Sequence of chain 1.C:
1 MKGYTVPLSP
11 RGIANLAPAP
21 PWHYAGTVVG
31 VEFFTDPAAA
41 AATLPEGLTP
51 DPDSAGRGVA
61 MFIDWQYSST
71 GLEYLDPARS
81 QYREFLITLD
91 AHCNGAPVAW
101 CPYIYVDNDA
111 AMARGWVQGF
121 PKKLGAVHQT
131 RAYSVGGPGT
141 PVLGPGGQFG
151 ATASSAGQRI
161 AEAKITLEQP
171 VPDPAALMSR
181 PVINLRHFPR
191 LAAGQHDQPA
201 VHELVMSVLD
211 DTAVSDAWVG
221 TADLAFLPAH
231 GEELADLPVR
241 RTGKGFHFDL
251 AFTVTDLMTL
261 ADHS

A protein and the small-molecule ligand that binds it are described below.
Small molecule (SMILES): O=C(O)C(=O)/C=C/C=C/c1ccc([N+](=O)[O-])cc1

Binding-site contacts:
Ligand atom C2 contacts residue GLU84 of chain 1.C at 3.9 Å.
Ligand atom C3 contacts residue GLU84 of chain 1.C at 3.1 Å.
Ligand atom C4 contacts residue GLU84 of chain 1.C at 3.9 Å.
Ligand atom O12 contacts residue ARG114 of chain 1.C at 3.1 Å (salt-bridge).
Ligand atom C6 contacts residue GLU84 of chain 1.C at 3.5 Å.
Ligand atom C2 contacts residue ALA111 of chain 1.C at 3.6 Å (hydrophobic).
Ligand atom C4 contacts residue TYR82 of chain 1.C at 3.8 Å (hydrophobic).
Ligand atom O11 contacts residue GLN118 of chain 1.C at 2.6 Å (h-bond).
Ligand atom O14 contacts residue MET178 of chain 1.C at 3.0 Å.
Ligand atom C5 contacts residue PHE120 of chain 1.C at 3.3 Å (hydrophobic).
Ligand atom O11 contacts residue ARG114 of chain 1.C at 3.6 Å.
Ligand atom C2 contacts residue GLN118 of chain 1.C at 3.8 Å.
Ligand atom C3 contacts residue TYR82 of chain 1.C at 3.7 Å (hydrophobic).
Ligand atom O11 contacts residue TYR24 of chain 1.C at 2.6 Å (h-bond).
Ligand atom O12 contacts residue TYR24 of chain 1.C at 3.9 Å.
Ligand atom C2 contacts residue LYS122 of chain 1.C at 1.3 Å.
Ligand atom C2 contacts residue TYR82 of chain 1.C at 3.7 Å (hydrophobic).
Ligand atom C1 contacts residue ALA111 of chain 1.C at 3.8 Å (hydrophobic).
Ligand atom N11 contacts residue VAL182 of chain 1.C at 3.5 Å.
Ligand atom O13 contacts residue MET61 of chain 1.C at 3.4 Å.
Ligand atom O14 contacts residue VAL182 of chain 1.C at 3.1 Å.
Ligand atom O12 contacts residue TYR82 of chain 1.C at 3.0 Å (h-bond).
Ligand atom C1 contacts residue GLN118 of chain 1.C at 3.6 Å.
Ligand atom C3 contacts residue LYS122 of chain 1.C at 2.4 Å.
Ligand atom C1 contacts residue ARG114 of chain 1.C at 3.7 Å.
Ligand atom C8A contacts residue PHE252 of chain 1.C at 3.5 Å (hydrophobic).
Ligand atom C8B contacts residue GLU84 of chain 1.C at 3.7 Å.
Ligand atom C8B contacts residue LEU86 of chain 1.C at 3.9 Å (hydrophobic).
Ligand atom O12 contacts residue ALA111 of chain 1.C at 3.3 Å.
Ligand atom C1 contacts residue LYS122 of chain 1.C at 2.4 Å.
Ligand atom C7 contacts residue PHE120 of chain 1.C at 3.9 Å (hydrophobic).
Ligand atom C9B contacts residue LEU86 of chain 1.C at 3.9 Å (hydrophobic).
Ligand atom O11 contacts residue LYS122 of chain 1.C at 3.4 Å (salt-bridge).
Ligand atom O12 contacts residue LYS122 of chain 1.C at 2.5 Å (salt-bridge).
Ligand atom N11 contacts residue MET178 of chain 1.C at 3.6 Å.
Ligand atom O13 contacts residue VAL182 of chain 1.C at 3.9 Å.
Ligand atom C4 contacts residue LYS122 of chain 1.C at 3.7 Å.
Ligand atom C1 contacts residue TYR82 of chain 1.C at 3.4 Å (hydrophobic).
Ligand atom C2 contacts residue GLY115 of chain 1.C at 3.9 Å.
Ligand atom C1 contacts residue TYR24 of chain 1.C at 3.5 Å (hydrophobic).